Binding-site contacts:
Ligand atom N2 contacts residue ASN119 of chain 1.E at 2.8 Å (h-bond).
Ligand atom C5 contacts residue GLU128 of chain 1.E at 4.4 Å.
Ligand atom C3 contacts residue ASN119 of chain 1.E at 3.6 Å.
Ligand atom C5 contacts residue ASN119 of chain 1.E at 3.4 Å.
Ligand atom C7 contacts residue ASN119 of chain 1.E at 3.6 Å.
Ligand atom O5 contacts residue ASN119 of chain 1.E at 2.1 Å (h-bond).
Ligand atom C4 contacts residue ASN119 of chain 1.E at 4.0 Å.
Ligand atom C6 contacts residue ASN119 of chain 1.E at 4.5 Å.
Ligand atom O5 contacts residue LYS129 of chain 1.E at 4.4 Å.
Ligand atom O7 contacts residue ASN119 of chain 1.E at 3.9 Å.
Ligand atom C1 contacts residue ASN119 of chain 1.E at 1.4 Å.
Ligand atom O6 contacts residue GLU128 of chain 1.E at 4.0 Å.
Ligand atom C6 contacts residue LYS129 of chain 1.E at 4.1 Å.
Ligand atom O5 contacts residue GLU128 of chain 1.E at 4.1 Å.
Ligand atom C6 contacts residue GLU128 of chain 1.E at 3.3 Å.
Ligand atom C2 contacts residue ASN119 of chain 1.E at 2.4 Å.

This small molecule binds to this protein.
Small molecule (SMILES): CC(=O)N[C@@H]1[C@@H](O)[C@H](O)[C@@H](CO)O[C@H]1O

Sequence of chain 1.E:
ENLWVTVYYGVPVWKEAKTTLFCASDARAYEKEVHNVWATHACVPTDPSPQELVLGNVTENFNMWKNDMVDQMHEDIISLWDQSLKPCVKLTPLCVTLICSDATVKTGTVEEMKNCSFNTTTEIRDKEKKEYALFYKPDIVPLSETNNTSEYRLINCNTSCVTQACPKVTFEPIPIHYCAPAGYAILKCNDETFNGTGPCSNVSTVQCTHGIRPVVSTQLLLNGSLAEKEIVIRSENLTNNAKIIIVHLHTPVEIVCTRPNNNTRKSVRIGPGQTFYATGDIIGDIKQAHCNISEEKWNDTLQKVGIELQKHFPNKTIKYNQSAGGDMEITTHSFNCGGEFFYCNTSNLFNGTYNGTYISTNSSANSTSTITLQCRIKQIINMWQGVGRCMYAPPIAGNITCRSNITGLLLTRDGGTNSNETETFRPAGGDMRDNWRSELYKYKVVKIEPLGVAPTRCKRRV